Sequence of chain 1.C:
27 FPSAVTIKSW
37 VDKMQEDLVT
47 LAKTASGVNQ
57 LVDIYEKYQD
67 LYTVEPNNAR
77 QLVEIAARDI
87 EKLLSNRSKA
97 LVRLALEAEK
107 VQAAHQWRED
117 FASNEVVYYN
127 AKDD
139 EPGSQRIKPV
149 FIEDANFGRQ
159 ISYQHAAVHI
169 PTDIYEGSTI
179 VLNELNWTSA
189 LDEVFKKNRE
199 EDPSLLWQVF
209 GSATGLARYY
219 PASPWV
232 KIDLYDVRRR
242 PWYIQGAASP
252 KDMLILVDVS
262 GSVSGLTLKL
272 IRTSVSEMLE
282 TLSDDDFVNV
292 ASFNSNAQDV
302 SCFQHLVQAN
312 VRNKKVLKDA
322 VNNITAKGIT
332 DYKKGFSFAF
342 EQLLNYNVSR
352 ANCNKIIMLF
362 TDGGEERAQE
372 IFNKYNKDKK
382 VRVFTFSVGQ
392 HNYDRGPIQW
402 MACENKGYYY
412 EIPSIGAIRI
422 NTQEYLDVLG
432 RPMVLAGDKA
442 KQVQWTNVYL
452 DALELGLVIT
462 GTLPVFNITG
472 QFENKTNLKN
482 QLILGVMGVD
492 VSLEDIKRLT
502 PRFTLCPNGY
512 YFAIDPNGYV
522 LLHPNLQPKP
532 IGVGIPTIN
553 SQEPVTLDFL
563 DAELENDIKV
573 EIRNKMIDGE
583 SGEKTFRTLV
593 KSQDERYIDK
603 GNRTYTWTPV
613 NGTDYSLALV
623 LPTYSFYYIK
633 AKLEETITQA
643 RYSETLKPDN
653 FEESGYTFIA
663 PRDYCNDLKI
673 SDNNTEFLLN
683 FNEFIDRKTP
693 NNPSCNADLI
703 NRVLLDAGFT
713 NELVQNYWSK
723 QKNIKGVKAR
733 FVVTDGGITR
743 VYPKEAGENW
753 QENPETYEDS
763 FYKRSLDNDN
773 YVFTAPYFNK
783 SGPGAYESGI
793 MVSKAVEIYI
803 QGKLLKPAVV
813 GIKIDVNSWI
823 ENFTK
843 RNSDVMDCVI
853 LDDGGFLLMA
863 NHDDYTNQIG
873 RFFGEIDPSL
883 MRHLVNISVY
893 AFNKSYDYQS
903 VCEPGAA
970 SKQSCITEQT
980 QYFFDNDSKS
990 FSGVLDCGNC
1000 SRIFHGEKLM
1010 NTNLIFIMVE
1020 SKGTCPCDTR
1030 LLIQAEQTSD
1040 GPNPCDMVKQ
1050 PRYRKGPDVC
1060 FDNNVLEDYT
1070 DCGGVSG

The small molecule below binds the protein below.
Small molecule (SMILES): CC(=O)N[C@@H]1[C@@H](O)[C@H](O)[C@@H](CO)O[C@H]1O

Binding-site contacts:
Ligand atom O7 contacts residue LYS782 of chain 1.C at 3.8 Å.
Ligand atom C5 contacts residue ASN781 of chain 1.C at 3.0 Å.
Ligand atom C3 contacts residue ASN781 of chain 1.C at 3.4 Å.
Ligand atom C2 contacts residue ASN781 of chain 1.C at 2.6 Å.
Ligand atom C4 contacts residue ASN781 of chain 1.C at 3.1 Å.
Ligand atom N2 contacts residue ASN781 of chain 1.C at 3.7 Å.
Ligand atom O3 contacts residue ASN781 of chain 1.C at 4.0 Å.
Ligand atom O6 contacts residue ASN781 of chain 1.C at 3.9 Å.
Ligand atom C3 contacts residue LYS782 of chain 1.C at 4.4 Å.
Ligand atom O7 contacts residue ASN781 of chain 1.C at 4.3 Å.
Ligand atom C6 contacts residue ASN781 of chain 1.C at 3.2 Å.
Ligand atom O3 contacts residue LYS782 of chain 1.C at 3.7 Å.
Ligand atom C2 contacts residue LYS782 of chain 1.C at 4.0 Å.
Ligand atom C6 contacts residue PHE780 of chain 1.C at 4.4 Å (hydrophobic).
Ligand atom C1 contacts residue ASN781 of chain 1.C at 1.5 Å.
Ligand atom O6 contacts residue PHE780 of chain 1.C at 3.5 Å.
Ligand atom O5 contacts residue ASN781 of chain 1.C at 2.4 Å (h-bond).